Binding-site contacts:
Ligand atom C04 contacts residue ASN124 of chain 1.F at 3.7 Å.
Ligand atom C03 contacts residue GLU158 of chain 1.F at 4.0 Å.
Ligand atom N13 contacts residue ARG373 of chain 1.F at 3.9 Å.
Ligand atom O11 contacts residue ARG373 of chain 1.F at 2.1 Å (salt-bridge).
Ligand atom C06 contacts residue ASN124 of chain 1.F at 3.7 Å.
Ligand atom O09 contacts residue TYR223 of chain 1.E at 3.1 Å.
Ligand atom C03 contacts residue ASN124 of chain 1.F at 4.1 Å.
Ligand atom O11 contacts residue MET371 of chain 1.F at 4.0 Å.
Ligand atom N13 contacts residue GLU158 of chain 1.F at 3.3 Å (salt-bridge).
Ligand atom O08 contacts residue TYR223 of chain 1.E at 4.0 Å.
Ligand atom O09 contacts residue GLY395 of chain 1.F at 3.0 Å.
Ligand atom O12 contacts residue ALA394 of chain 1.F at 3.9 Å.
Ligand atom N07 contacts residue TYR223 of chain 1.E at 3.5 Å.
Ligand atom C02 contacts residue ASP160 of chain 1.F at 4.1 Å.
Ligand atom O12 contacts residue MET371 of chain 1.F at 4.1 Å.
Ligand atom O11 contacts residue ASN124 of chain 1.F at 3.9 Å.
Ligand atom N07 contacts residue ARG289 of chain 1.E at 3.9 Å.
Ligand atom C10 contacts residue ARG373 of chain 1.F at 3.1 Å.
Ligand atom C05 contacts residue ASN124 of chain 1.F at 3.5 Å.
Ligand atom O12 contacts residue GLY395 of chain 1.F at 4.0 Å.
Ligand atom O08 contacts residue ILE90 of chain 1.F at 3.2 Å.
Ligand atom C01 contacts residue ASN124 of chain 1.F at 4.1 Å.
Ligand atom C05 contacts residue TYR223 of chain 1.E at 3.5 Å (hydrophobic).
Ligand atom N07 contacts residue ILE90 of chain 1.F at 3.4 Å.
Ligand atom O09 contacts residue ARG289 of chain 1.E at 2.9 Å (salt-bridge).
Ligand atom C03 contacts residue TYR223 of chain 1.E at 3.7 Å (hydrophobic).
Ligand atom O09 contacts residue ALA394 of chain 1.F at 3.9 Å.
Ligand atom C02 contacts residue GLU158 of chain 1.F at 3.8 Å.
Ligand atom O12 contacts residue ARG373 of chain 1.F at 3.5 Å (salt-bridge).
Ligand atom C10 contacts residue MET371 of chain 1.F at 4.0 Å (hydrophobic).
Ligand atom C02 contacts residue TYR223 of chain 1.E at 3.5 Å (hydrophobic).
Ligand atom O09 contacts residue ILE90 of chain 1.F at 3.6 Å.
Ligand atom O08 contacts residue ARG289 of chain 1.E at 3.4 Å (salt-bridge).
Ligand atom O11 contacts residue GLU196 of chain 1.F at 3.0 Å (salt-bridge).
Ligand atom C01 contacts residue TYR223 of chain 1.E at 3.5 Å (hydrophobic).
Ligand atom C06 contacts residue TYR223 of chain 1.E at 3.4 Å (hydrophobic).
Ligand atom N13 contacts residue TRP372 of chain 1.F at 3.3 Å (h-bond).
Ligand atom O08 contacts residue TYR288 of chain 1.E at 3.3 Å.
Ligand atom C04 contacts residue TYR223 of chain 1.E at 3.8 Å (hydrophobic).
Ligand atom N13 contacts residue GLU196 of chain 1.F at 3.9 Å.

This small molecule binds to this protein.
Small molecule (SMILES): Nc1ccc([N+](=O)[O-])cc1C(=O)O

Sequence of chain 1.E:
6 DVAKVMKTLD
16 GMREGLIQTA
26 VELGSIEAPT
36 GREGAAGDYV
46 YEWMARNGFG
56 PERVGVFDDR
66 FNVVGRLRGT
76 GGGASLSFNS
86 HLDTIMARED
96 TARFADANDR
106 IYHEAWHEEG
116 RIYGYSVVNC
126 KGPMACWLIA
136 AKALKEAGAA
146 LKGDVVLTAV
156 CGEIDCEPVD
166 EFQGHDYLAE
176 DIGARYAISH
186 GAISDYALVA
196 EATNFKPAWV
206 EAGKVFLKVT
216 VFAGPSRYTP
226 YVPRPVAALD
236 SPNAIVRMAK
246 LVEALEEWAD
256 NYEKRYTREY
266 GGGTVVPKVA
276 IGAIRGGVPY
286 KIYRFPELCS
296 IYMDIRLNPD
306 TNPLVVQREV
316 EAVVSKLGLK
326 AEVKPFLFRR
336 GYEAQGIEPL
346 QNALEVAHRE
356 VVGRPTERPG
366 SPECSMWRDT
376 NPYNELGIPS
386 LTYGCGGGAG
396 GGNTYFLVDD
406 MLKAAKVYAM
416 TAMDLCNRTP

Sequence of chain 1.F:
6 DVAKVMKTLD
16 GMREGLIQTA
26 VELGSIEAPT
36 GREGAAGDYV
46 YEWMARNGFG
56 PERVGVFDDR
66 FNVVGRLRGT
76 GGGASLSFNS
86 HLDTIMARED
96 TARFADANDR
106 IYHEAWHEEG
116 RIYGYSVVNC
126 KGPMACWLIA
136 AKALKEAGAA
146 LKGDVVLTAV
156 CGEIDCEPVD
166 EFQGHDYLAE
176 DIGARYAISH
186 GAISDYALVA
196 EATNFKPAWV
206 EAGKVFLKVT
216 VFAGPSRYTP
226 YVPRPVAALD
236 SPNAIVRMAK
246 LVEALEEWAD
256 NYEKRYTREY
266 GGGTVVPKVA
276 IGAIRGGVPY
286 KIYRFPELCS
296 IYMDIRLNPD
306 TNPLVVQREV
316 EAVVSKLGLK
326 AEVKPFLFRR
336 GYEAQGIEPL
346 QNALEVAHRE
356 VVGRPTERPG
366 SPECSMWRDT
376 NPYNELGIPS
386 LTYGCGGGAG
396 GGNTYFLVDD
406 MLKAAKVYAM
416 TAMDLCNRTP